The small molecule below binds the protein below.
Small molecule (SMILES): OC[C@H]1O[C@@H](O)[C@H](O)[C@@H](O)[C@H]1O

Binding-site contacts:
Ligand atom C2 contacts residue LEU237 of chain 1.D at 4.4 Å (hydrophobic).
Ligand atom O6 contacts residue SER238 of chain 1.D at 3.4 Å.
Ligand atom C3 contacts residue ASN152 of chain 1.D at 3.4 Å.
Ligand atom O6 contacts residue PHE150 of chain 1.D at 4.1 Å.
Ligand atom O5 contacts residue LEU237 of chain 1.D at 3.8 Å.
Ligand atom C6 contacts residue TYR241 of chain 1.D at 3.9 Å (hydrophobic).
Ligand atom C4 contacts residue LEU237 of chain 1.D at 4.0 Å (hydrophobic).
Ligand atom O3 contacts residue ASP108 of chain 1.D at 2.8 Å (salt-bridge).
Ligand atom C4 contacts residue PHE150 of chain 1.D at 3.7 Å (hydrophobic).
Ligand atom C6 contacts residue GLY236 of chain 1.D at 4.2 Å.
Ligand atom C4 contacts residue ALA107 of chain 1.D at 4.4 Å (hydrophobic).
Ligand atom O4 contacts residue LEU237 of chain 1.D at 2.8 Å (h-bond).
Ligand atom O3 contacts residue GLY125 of chain 1.D at 3.7 Å.
Ligand atom C3 contacts residue ASP108 of chain 1.D at 3.5 Å.
Ligand atom O2 contacts residue ASN152 of chain 1.D at 3.2 Å (h-bond).
Ligand atom C3 contacts residue PHE150 of chain 1.D at 3.7 Å (hydrophobic).
Ligand atom O5 contacts residue SER238 of chain 1.D at 4.2 Å.
Ligand atom C6 contacts residue LEU237 of chain 1.D at 3.8 Å (hydrophobic).
Ligand atom O4 contacts residue ALA107 of chain 1.D at 4.3 Å.
Ligand atom O4 contacts residue GLY236 of chain 1.D at 3.3 Å.
Ligand atom O3 contacts residue GLY126 of chain 1.D at 2.9 Å (h-bond).
Ligand atom C6 contacts residue PHE150 of chain 1.D at 4.2 Å (hydrophobic).
Ligand atom C1 contacts residue LEU237 of chain 1.D at 4.3 Å (hydrophobic).
Ligand atom C5 contacts residue PHE150 of chain 1.D at 3.7 Å (hydrophobic).
Ligand atom O3 contacts residue PHE150 of chain 1.D at 4.3 Å.
Ligand atom C2 contacts residue ASN152 of chain 1.D at 3.9 Å.
Ligand atom O6 contacts residue TYR241 of chain 1.D at 3.4 Å.
Ligand atom C6 contacts residue SER238 of chain 1.D at 3.7 Å.
Ligand atom C4 contacts residue ASP108 of chain 1.D at 3.5 Å.
Ligand atom O1 contacts residue LEU237 of chain 1.D at 3.9 Å.
Ligand atom C3 contacts residue GLY126 of chain 1.D at 4.3 Å.
Ligand atom O4 contacts residue ASP108 of chain 1.D at 2.9 Å (salt-bridge).
Ligand atom C4 contacts residue GLY236 of chain 1.D at 4.4 Å.
Ligand atom C5 contacts residue LEU237 of chain 1.D at 4.2 Å (hydrophobic).
Ligand atom O3 contacts residue ASN152 of chain 1.D at 3.2 Å (h-bond).

Sequence of chain 1.D:
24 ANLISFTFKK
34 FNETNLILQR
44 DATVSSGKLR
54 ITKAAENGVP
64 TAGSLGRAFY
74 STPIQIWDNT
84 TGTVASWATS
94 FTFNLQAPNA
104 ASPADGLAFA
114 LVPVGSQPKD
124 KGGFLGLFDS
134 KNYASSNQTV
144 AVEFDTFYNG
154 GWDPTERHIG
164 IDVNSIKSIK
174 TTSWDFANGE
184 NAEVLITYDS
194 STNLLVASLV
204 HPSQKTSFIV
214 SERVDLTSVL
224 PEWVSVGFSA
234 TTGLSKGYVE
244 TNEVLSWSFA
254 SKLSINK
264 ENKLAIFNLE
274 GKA